Binding-site contacts:
Ligand atom C2 contacts residue LYS194 of chain 1.G at 3.8 Å.
Ligand atom C27 contacts residue TRP201 of chain 1.G at 3.6 Å (hydrophobic).
Ligand atom C24 contacts residue TYR158 of chain 1.G at 3.6 Å (hydrophobic).
Ligand atom C4 contacts residue MET108 of chain 1.G at 3.8 Å (hydrophobic).
Ligand atom C12 contacts residue VAL198 of chain 1.G at 4.4 Å (hydrophobic).
Ligand atom C6 contacts residue PHE117 of chain 1.G at 4.0 Å (hydrophobic).
Ligand atom C14 contacts residue ASN118 of chain 1.G at 4.4 Å.
Ligand atom C23 contacts residue TRP201 of chain 1.G at 3.6 Å (hydrophobic).
Ligand atom C6 contacts residue MET108 of chain 1.G at 4.3 Å (hydrophobic).
Ligand atom C4 contacts residue ILE114 of chain 1.G at 4.2 Å (hydrophobic).
Ligand atom C3 contacts residue MET108 of chain 1.G at 4.3 Å (hydrophobic).
Ligand atom C27 contacts residue LEU125 of chain 1.G at 3.8 Å (hydrophobic).
Ligand atom O1 contacts residue MET108 of chain 1.G at 4.2 Å.
Ligand atom C15 contacts residue LEU121 of chain 1.G at 3.7 Å (hydrophobic).
Ligand atom C11 contacts residue VAL198 of chain 1.G at 3.9 Å (hydrophobic).
Ligand atom C8 contacts residue ASN118 of chain 1.G at 3.7 Å.
Ligand atom C18 contacts residue TRP201 of chain 1.G at 3.5 Å (hydrophobic).
Ligand atom C15 contacts residue TRP201 of chain 1.G at 3.9 Å (hydrophobic).
Ligand atom C16 contacts residue TRP201 of chain 1.G at 4.2 Å (hydrophobic).
Ligand atom C16 contacts residue LEU121 of chain 1.G at 4.2 Å (hydrophobic).
Ligand atom C6 contacts residue ASN118 of chain 1.G at 3.6 Å.
Ligand atom C18 contacts residue VAL198 of chain 1.G at 4.1 Å (hydrophobic).
Ligand atom O1 contacts residue LYS194 of chain 1.G at 3.4 Å.
Ligand atom C27 contacts residue TYR158 of chain 1.G at 3.9 Å (hydrophobic).
Ligand atom C23 contacts residue TYR158 of chain 1.G at 3.2 Å (hydrophobic).
Ligand atom C7 contacts residue ASN118 of chain 1.G at 3.1 Å.
Ligand atom C3 contacts residue LYS194 of chain 1.G at 4.1 Å.
Ligand atom C7 contacts residue PHE117 of chain 1.G at 4.2 Å (hydrophobic).
Ligand atom C15 contacts residue ASN118 of chain 1.G at 4.0 Å.
Ligand atom C19 contacts residue LYS194 of chain 1.G at 4.0 Å.
Ligand atom C19 contacts residue VAL198 of chain 1.G at 4.3 Å (hydrophobic).

Sequence of chain 1.G:
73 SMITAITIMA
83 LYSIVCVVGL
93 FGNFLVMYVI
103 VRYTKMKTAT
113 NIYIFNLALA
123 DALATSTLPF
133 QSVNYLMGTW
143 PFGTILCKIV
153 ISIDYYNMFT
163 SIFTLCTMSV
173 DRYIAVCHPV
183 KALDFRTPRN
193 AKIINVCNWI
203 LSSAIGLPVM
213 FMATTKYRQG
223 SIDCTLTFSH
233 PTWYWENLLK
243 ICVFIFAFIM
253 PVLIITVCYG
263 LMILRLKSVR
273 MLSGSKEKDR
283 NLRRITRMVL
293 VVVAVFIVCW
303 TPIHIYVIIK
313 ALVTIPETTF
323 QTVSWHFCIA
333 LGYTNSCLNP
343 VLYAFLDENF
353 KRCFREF

This protein binds this small molecule.
Small molecule (SMILES): CC(C)CCC[C@@H](C)[C@H]1CC[C@H]2[C@@H]3CC=C4C[C@@H](O)CC[C@]4(C)[C@H]3CC[C@]12C